Binding-site contacts:
Ligand atom C8 contacts residue ASN318 of chain 1.B at 4.3 Å.
Ligand atom C1 contacts residue ASN318 of chain 1.B at 1.4 Å.
Ligand atom C3 contacts residue ASN318 of chain 1.B at 3.8 Å.
Ligand atom C5 contacts residue ASN318 of chain 1.B at 3.6 Å.
Ligand atom O7 contacts residue ASN318 of chain 1.B at 2.9 Å (h-bond).
Ligand atom C8 contacts residue GLN567 of chain 1.B at 4.5 Å.
Ligand atom O5 contacts residue ASN318 of chain 1.B at 2.3 Å (h-bond).
Ligand atom C4 contacts residue ASN318 of chain 1.B at 4.2 Å.
Ligand atom C7 contacts residue ASN318 of chain 1.B at 3.1 Å.
Ligand atom N2 contacts residue GLN567 of chain 1.B at 4.4 Å.
Ligand atom C2 contacts residue ASN318 of chain 1.B at 2.4 Å.
Ligand atom N2 contacts residue ASN318 of chain 1.B at 2.9 Å (h-bond).

Sequence of chain 1.B:
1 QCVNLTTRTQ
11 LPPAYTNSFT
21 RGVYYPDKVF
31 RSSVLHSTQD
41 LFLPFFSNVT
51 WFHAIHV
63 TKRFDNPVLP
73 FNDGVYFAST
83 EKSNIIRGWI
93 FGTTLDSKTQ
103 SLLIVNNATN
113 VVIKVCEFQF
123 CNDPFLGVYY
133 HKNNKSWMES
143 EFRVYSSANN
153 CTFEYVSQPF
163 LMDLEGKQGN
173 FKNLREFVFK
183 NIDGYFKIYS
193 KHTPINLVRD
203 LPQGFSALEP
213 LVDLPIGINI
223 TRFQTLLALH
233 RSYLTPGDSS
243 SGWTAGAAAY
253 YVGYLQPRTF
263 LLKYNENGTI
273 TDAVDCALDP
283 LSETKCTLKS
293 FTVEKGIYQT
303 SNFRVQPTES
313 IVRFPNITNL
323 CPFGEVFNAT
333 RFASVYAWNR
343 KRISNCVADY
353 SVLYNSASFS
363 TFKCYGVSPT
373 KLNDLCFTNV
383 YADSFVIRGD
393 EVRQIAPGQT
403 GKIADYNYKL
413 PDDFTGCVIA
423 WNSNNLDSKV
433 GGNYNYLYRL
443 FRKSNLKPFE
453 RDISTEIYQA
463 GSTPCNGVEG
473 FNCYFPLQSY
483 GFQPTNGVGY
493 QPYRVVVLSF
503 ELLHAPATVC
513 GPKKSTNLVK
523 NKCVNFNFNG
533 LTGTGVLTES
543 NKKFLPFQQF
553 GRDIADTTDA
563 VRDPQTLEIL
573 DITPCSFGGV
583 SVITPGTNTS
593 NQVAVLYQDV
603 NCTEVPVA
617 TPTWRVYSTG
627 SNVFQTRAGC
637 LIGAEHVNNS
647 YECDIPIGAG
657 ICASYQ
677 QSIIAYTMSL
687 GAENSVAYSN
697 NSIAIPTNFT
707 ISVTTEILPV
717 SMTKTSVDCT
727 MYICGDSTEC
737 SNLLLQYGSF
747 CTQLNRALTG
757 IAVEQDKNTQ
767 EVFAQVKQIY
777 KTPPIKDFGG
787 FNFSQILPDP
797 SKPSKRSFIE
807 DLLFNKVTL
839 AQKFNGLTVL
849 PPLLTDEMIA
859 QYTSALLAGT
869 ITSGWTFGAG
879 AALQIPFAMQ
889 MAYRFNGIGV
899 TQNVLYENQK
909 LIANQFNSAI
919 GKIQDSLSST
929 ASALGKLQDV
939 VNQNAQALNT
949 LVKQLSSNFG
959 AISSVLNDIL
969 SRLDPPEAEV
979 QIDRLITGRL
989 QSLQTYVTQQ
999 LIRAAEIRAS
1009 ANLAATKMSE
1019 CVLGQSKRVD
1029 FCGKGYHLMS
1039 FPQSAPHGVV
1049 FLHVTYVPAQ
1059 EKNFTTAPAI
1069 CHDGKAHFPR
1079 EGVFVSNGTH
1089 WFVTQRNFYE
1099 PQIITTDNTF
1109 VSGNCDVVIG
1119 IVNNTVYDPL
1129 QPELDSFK

A protein and the small-molecule ligand that binds it are described below.
Small molecule (SMILES): CC(=O)N[C@@H]1[C@@H](O)[C@H](O)[C@@H](CO)O[C@H]1O